Sequence of chain 2.A:
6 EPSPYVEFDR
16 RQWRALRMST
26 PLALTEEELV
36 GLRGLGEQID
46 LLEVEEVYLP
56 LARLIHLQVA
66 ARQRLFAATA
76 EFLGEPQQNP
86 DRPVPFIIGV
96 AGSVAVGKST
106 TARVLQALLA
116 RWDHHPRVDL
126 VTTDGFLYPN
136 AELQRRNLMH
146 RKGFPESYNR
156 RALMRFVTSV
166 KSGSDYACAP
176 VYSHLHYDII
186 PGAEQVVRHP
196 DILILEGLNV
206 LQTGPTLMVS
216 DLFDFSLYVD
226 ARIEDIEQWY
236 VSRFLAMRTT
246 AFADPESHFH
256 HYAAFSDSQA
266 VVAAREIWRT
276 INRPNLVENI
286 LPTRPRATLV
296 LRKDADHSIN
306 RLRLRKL

This small molecule binds to this protein.
Small molecule (SMILES): Nc1nc2c(ncn2[C@@H]2O[C@H](CO[P](=O)(O)O[P](=O)(O)CP(=O)(O)O)[C@@H](O)[C@H]2O)c(=O)[nH]1

Binding-site contacts:
Ligand atom PB contacts residue SER104 of chain 2.A at 3.7 Å.
Ligand atom O4' contacts residue ARG108 of chain 2.A at 3.5 Å (salt-bridge).
Ligand atom O5' contacts residue ARG108 of chain 2.A at 2.9 Å (salt-bridge).
Ligand atom O1G contacts residue VAL99 of chain 2.A at 3.2 Å.
Ligand atom O1G contacts residue ALA100 of chain 2.A at 3.2 Å (h-bond).
Ligand atom O2' contacts residue ARG108 of chain 2.A at 3.7 Å.
Ligand atom O1G contacts residue LYS103 of chain 2.A at 3.3 Å (salt-bridge).
Ligand atom O6 contacts residue PAU1 of chain 2.C at 3.5 Å (h-bond).
Ligand atom C5 contacts residue ARG238 of chain 2.A at 3.4 Å.
Ligand atom O1A contacts residue THR105 of chain 2.A at 2.5 Å (h-bond).
Ligand atom O6 contacts residue MET242 of chain 2.A at 3.7 Å.
Ligand atom O5' contacts residue THR105 of chain 2.A at 3.4 Å (h-bond).
Ligand atom O2B contacts residue LYS103 of chain 2.A at 3.1 Å (salt-bridge).
Ligand atom N1 contacts residue MET242 of chain 2.A at 3.2 Å.
Ligand atom O1A contacts residue SER104 of chain 2.A at 3.2 Å (h-bond).
Ligand atom N7 contacts residue HIS179 of chain 2.A at 3.7 Å.
Ligand atom C5' contacts residue ARG108 of chain 2.A at 3.7 Å.
Ligand atom PA contacts residue THR105 of chain 2.A at 3.4 Å.
Ligand atom O1B contacts residue LYS103 of chain 2.A at 3.4 Å (salt-bridge).
Ligand atom C6 contacts residue ARG238 of chain 2.A at 3.7 Å.
Ligand atom O2G contacts residue PAU1 of chain 2.C at 2.8 Å (h-bond).
Ligand atom O1B contacts residue ALA100 of chain 2.A at 3.4 Å.
Ligand atom O1A contacts residue GLY102 of chain 2.A at 3.0 Å (h-bond).
Ligand atom O2B contacts residue SER104 of chain 2.A at 2.8 Å (h-bond).
Ligand atom N7 contacts residue ARG238 of chain 2.A at 3.4 Å (salt-bridge).
Ligand atom O2A contacts residue GLU42 of chain 2.A at 3.6 Å.
Ligand atom O1A contacts residue LYS103 of chain 2.A at 3.7 Å.
Ligand atom O3' contacts residue GOL1 of chain 2.D at 2.7 Å (h-bond).
Ligand atom C6 contacts residue MET242 of chain 2.A at 3.8 Å (hydrophobic).
Ligand atom O2G contacts residue ALA100 of chain 2.A at 3.0 Å (h-bond).
Ligand atom O2G contacts residue VAL99 of chain 2.A at 2.9 Å.
Ligand atom C4' contacts residue ARG108 of chain 2.A at 3.2 Å.
Ligand atom C5 contacts residue HIS179 of chain 2.A at 3.6 Å.
Ligand atom C3B contacts residue ALA100 of chain 2.A at 3.2 Å (hydrophobic).
Ligand atom O3A contacts residue SER104 of chain 2.A at 3.4 Å (h-bond).
Ligand atom C6 contacts residue HIS179 of chain 2.A at 3.7 Å.
Ligand atom O1B contacts residue GLY102 of chain 2.A at 2.5 Å (h-bond).
Ligand atom PG contacts residue ALA100 of chain 2.A at 3.4 Å.
Ligand atom O5' contacts residue SER104 of chain 2.A at 3.7 Å.
Ligand atom O1B contacts residue VAL101 of chain 2.A at 3.2 Å (h-bond).